The small molecule below binds the protein below.
Small molecule (SMILES): CC(=O)N[C@H]1[C@H](O[C@H]2[C@H](O)[C@@H](NC(C)=O)CO[C@@H]2CO[C@H]2O[C@@H](C)[C@@H](O)[C@@H](O)[C@@H]2O)O[C@H](CO)[C@@H](O)[C@@H]1O

Binding-site contacts:
Ligand atom C5 contacts residue ASN245 of chain 6.A at 3.9 Å.
Ligand atom O5 contacts residue ASN241 of chain 6.A at 2.3 Å (h-bond).
Ligand atom O4 contacts residue LEU249 of chain 6.A at 4.3 Å.
Ligand atom C1 contacts residue ASN245 of chain 6.A at 4.0 Å.
Ligand atom C5 contacts residue ASN241 of chain 6.A at 3.6 Å.
Ligand atom C3 contacts residue VAL280 of chain 6.A at 4.3 Å (hydrophobic).
Ligand atom C8 contacts residue TYR282 of chain 6.A at 4.2 Å (hydrophobic).
Ligand atom O5 contacts residue ASN245 of chain 6.A at 4.0 Å.
Ligand atom C6 contacts residue ASN245 of chain 6.A at 3.4 Å.
Ligand atom O5 contacts residue ASN245 of chain 6.A at 3.0 Å (h-bond).
Ligand atom C6 contacts residue ASN245 of chain 6.A at 3.7 Å.
Ligand atom C5 contacts residue ASN245 of chain 6.A at 3.7 Å.
Ligand atom C5 contacts residue PHE278 of chain 6.A at 4.2 Å (hydrophobic).
Ligand atom C6 contacts residue LEU249 of chain 6.A at 3.9 Å (hydrophobic).
Ligand atom O3 contacts residue PRO281 of chain 6.A at 4.0 Å.
Ligand atom O7 contacts residue ASN241 of chain 6.A at 3.9 Å.
Ligand atom O3 contacts residue VAL280 of chain 6.A at 3.7 Å.
Ligand atom O3 contacts residue PHE278 of chain 6.A at 3.3 Å (h-bond).
Ligand atom C3 contacts residue ASN241 of chain 6.A at 3.9 Å.
Ligand atom C4 contacts residue ASN241 of chain 6.A at 4.3 Å.
Ligand atom C7 contacts residue ASN241 of chain 6.A at 3.9 Å.
Ligand atom C1 contacts residue ASN241 of chain 6.A at 1.5 Å.
Ligand atom C4 contacts residue PHE278 of chain 6.A at 3.1 Å (hydrophobic).
Ligand atom N2 contacts residue ASN241 of chain 6.A at 3.1 Å (h-bond).
Ligand atom C6 contacts residue LYS248 of chain 6.A at 4.4 Å.
Ligand atom C8 contacts residue PRO281 of chain 6.A at 3.4 Å (hydrophobic).
Ligand atom C3 contacts residue PRO281 of chain 6.A at 4.3 Å (hydrophobic).
Ligand atom O4 contacts residue PHE278 of chain 6.A at 3.7 Å.
Ligand atom C7 contacts residue PRO281 of chain 6.A at 3.8 Å (hydrophobic).
Ligand atom O2 contacts residue PRO281 of chain 6.A at 3.8 Å.
Ligand atom O6 contacts residue ASN245 of chain 6.A at 4.2 Å.
Ligand atom C3 contacts residue PHE278 of chain 6.A at 3.3 Å (hydrophobic).
Ligand atom O7 contacts residue PRO281 of chain 6.A at 3.5 Å.
Ligand atom C2 contacts residue PRO281 of chain 6.A at 4.4 Å (hydrophobic).
Ligand atom C2 contacts residue ASN241 of chain 6.A at 2.5 Å.
Ligand atom C5 contacts residue PRO281 of chain 6.A at 4.2 Å (hydrophobic).
Ligand atom O3 contacts residue PRO281 of chain 6.A at 3.8 Å.
Ligand atom C1 contacts residue ASN245 of chain 6.A at 4.0 Å.
Ligand atom O5 contacts residue PRO281 of chain 6.A at 4.3 Å.

Sequence of chain 6.A:
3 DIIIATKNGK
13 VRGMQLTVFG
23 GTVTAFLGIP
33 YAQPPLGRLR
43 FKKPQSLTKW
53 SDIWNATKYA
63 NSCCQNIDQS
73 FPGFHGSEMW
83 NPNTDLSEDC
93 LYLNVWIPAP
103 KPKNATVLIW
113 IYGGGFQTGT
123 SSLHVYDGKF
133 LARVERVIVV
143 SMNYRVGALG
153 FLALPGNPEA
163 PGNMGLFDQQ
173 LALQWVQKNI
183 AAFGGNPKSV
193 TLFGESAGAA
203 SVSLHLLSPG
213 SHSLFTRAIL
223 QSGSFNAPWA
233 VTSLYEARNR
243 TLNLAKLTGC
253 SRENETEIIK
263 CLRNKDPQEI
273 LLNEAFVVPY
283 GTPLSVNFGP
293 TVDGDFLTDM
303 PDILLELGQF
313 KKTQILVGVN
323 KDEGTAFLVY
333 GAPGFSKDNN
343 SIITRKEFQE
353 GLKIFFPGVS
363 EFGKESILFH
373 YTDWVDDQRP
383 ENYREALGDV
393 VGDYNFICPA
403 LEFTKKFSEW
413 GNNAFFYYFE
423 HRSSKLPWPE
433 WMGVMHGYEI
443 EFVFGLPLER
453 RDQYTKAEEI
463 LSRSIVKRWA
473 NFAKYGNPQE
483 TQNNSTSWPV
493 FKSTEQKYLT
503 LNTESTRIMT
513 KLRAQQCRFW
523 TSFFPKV